Sequence of chain 1.C:
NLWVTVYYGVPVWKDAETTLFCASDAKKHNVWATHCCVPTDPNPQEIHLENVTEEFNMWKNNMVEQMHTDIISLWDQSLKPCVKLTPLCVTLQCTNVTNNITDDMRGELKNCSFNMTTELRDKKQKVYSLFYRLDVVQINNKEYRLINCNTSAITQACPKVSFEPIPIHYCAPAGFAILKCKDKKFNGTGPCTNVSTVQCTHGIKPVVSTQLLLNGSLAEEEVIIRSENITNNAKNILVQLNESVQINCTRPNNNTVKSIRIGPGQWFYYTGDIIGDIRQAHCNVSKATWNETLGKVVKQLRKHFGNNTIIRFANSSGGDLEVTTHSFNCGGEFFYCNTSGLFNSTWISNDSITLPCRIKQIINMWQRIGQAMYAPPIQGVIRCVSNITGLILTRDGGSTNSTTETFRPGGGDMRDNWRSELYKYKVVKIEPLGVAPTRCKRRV

This small molecule binds to this protein.
Small molecule (SMILES): CC(=O)N[C@@H]1[C@@H](O)[C@H](O)[C@@H](CO)O[C@H]1O

Binding-site contacts:
Ligand atom C7 contacts residue GLU270 of chain 1.C at 4.3 Å.
Ligand atom C5 contacts residue ASN291 of chain 1.C at 3.9 Å.
Ligand atom C3 contacts residue ASN291 of chain 1.C at 3.9 Å.
Ligand atom C1 contacts residue LYS345 of chain 1.C at 4.5 Å.
Ligand atom O5 contacts residue LYS345 of chain 1.C at 3.9 Å.
Ligand atom O7 contacts residue GLU269 of chain 1.C at 3.4 Å (salt-bridge).
Ligand atom C5 contacts residue LYS345 of chain 1.C at 3.8 Å.
Ligand atom C7 contacts residue GLU269 of chain 1.C at 3.9 Å.
Ligand atom C4 contacts residue ASN291 of chain 1.C at 4.4 Å.
Ligand atom O7 contacts residue GLU270 of chain 1.C at 3.5 Å (salt-bridge).
Ligand atom O5 contacts residue ASN291 of chain 1.C at 2.5 Å (h-bond).
Ligand atom C2 contacts residue ASN291 of chain 1.C at 2.5 Å.
Ligand atom C8 contacts residue ASN291 of chain 1.C at 3.2 Å.
Ligand atom C7 contacts residue ASN291 of chain 1.C at 3.3 Å.
Ligand atom C1 contacts residue GLU270 of chain 1.C at 4.2 Å.
Ligand atom C8 contacts residue GLU269 of chain 1.C at 3.6 Å.
Ligand atom C1 contacts residue ASN291 of chain 1.C at 1.5 Å.
Ligand atom C2 contacts residue GLU270 of chain 1.C at 4.2 Å.
Ligand atom O7 contacts residue ASN291 of chain 1.C at 3.7 Å.
Ligand atom N2 contacts residue ASN291 of chain 1.C at 2.7 Å (h-bond).
Ligand atom O5 contacts residue GLU270 of chain 1.C at 4.3 Å.
Ligand atom C6 contacts residue LYS345 of chain 1.C at 3.9 Å.